Binding-site contacts:
Ligand atom CG contacts residue LEU40 of chain 36.D at 4.4 Å (hydrophobic).
Ligand atom CB contacts residue PRO43 of chain 36.D at 3.8 Å (hydrophobic).
Ligand atom O contacts residue ARG36 of chain 36.D at 3.6 Å (salt-bridge).
Ligand atom N contacts residue PRO43 of chain 36.D at 4.4 Å.
Ligand atom OG contacts residue ILE25 of chain 36.D at 4.0 Å.
Ligand atom CB contacts residue ASP243 of chain 36.D at 4.3 Å.
Ligand atom N contacts residue ASP243 of chain 36.D at 2.8 Å (salt-bridge).
Ligand atom N contacts residue ASP243 of chain 36.D at 3.2 Å (salt-bridge).
Ligand atom N contacts residue ARG35 of chain 36.D at 4.1 Å.
Ligand atom O contacts residue ARG35 of chain 36.D at 3.4 Å (salt-bridge).
Ligand atom C contacts residue ASP243 of chain 36.D at 3.9 Å.
Ligand atom O contacts residue ARG35 of chain 36.D at 3.1 Å (salt-bridge).
Ligand atom OG contacts residue ARG29 of chain 36.D at 4.3 Å.
Ligand atom CG2 contacts residue PRO43 of chain 36.D at 3.9 Å (hydrophobic).
Ligand atom CA contacts residue PRO43 of chain 36.D at 4.4 Å (hydrophobic).
Ligand atom CA contacts residue ARG29 of chain 36.D at 4.0 Å.
Ligand atom CD1 contacts residue ARG35 of chain 36.D at 4.5 Å.
Ligand atom CG2 contacts residue LEU40 of chain 36.D at 4.2 Å (hydrophobic).
Ligand atom CD1 contacts residue LEU40 of chain 36.D at 3.8 Å (hydrophobic).
Ligand atom CA contacts residue ASP243 of chain 36.D at 3.3 Å.
Ligand atom CD contacts residue ARG36 of chain 36.D at 4.1 Å.
Ligand atom NE2 contacts residue ARG36 of chain 36.D at 3.9 Å.
Ligand atom CB contacts residue LEU40 of chain 36.D at 4.1 Å (hydrophobic).
Ligand atom O contacts residue ARG29 of chain 36.D at 3.8 Å.
Ligand atom O contacts residue ASP243 of chain 36.D at 4.1 Å.
Ligand atom CD1 contacts residue ARG29 of chain 36.D at 4.4 Å.
Ligand atom C contacts residue ASP243 of chain 36.D at 3.8 Å.
Ligand atom CG2 contacts residue ASP243 of chain 36.D at 3.3 Å.
Ligand atom CD1 contacts residue LEU32 of chain 36.D at 3.8 Å (hydrophobic).
Ligand atom OE1 contacts residue ARG36 of chain 36.D at 3.8 Å.
Ligand atom C contacts residue ARG36 of chain 36.D at 3.2 Å.
Ligand atom CA contacts residue ASP243 of chain 36.D at 4.3 Å.
Ligand atom CB contacts residue ARG29 of chain 36.D at 4.1 Å.
Ligand atom C contacts residue ARG35 of chain 36.D at 4.4 Å.
Ligand atom CA contacts residue ASP243 of chain 36.D at 4.4 Å.
Ligand atom CB contacts residue ARG35 of chain 36.D at 4.1 Å.
Ligand atom CB contacts residue ARG35 of chain 36.D at 3.5 Å.
Ligand atom CA contacts residue ARG35 of chain 36.D at 3.9 Å.
Ligand atom C contacts residue ARG35 of chain 36.D at 3.6 Å.
Ligand atom CG1 contacts residue ARG35 of chain 36.D at 4.2 Å.

Sequence of chain 36.D:
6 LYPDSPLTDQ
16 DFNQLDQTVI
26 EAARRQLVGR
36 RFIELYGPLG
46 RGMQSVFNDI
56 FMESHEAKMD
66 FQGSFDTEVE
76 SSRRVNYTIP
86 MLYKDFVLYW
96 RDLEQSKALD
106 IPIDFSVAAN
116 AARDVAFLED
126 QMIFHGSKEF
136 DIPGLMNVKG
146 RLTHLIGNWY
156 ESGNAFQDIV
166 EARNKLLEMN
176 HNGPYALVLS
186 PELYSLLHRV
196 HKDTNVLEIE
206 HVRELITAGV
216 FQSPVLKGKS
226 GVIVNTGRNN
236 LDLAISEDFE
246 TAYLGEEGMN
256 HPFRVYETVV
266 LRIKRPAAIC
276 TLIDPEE

A protein and the small-molecule ligand that binds it are described below.
Small molecule (SMILES): CC[C@H](C)[C@H](NC(=O)[C@H](CC(C)C)NC(=O)[C@H](CO)NC(=O)CNC(=O)[C@@H](NC(=O)[C@@H](N)[C@@H](C)O)C(C)C)C(=O)N[C@H](C=O)CCC(N)=O